Sequence of chain 48.C:
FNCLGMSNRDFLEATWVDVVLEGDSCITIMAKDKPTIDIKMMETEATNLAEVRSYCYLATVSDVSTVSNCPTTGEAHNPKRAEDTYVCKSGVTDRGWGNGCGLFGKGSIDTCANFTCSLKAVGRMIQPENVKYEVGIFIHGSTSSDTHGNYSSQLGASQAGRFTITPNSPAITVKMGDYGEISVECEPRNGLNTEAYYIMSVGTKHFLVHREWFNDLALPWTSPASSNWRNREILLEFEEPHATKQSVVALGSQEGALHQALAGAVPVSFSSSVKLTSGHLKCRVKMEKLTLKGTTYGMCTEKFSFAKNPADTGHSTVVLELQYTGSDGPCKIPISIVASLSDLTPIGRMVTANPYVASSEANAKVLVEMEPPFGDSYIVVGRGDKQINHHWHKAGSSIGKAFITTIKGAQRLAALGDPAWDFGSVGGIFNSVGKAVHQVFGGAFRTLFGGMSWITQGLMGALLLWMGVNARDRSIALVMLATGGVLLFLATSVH

Binding-site contacts:
Ligand atom C8 contacts residue SER66 of chain 48.C at 4.0 Å.
Ligand atom C5 contacts residue THR89 of chain 48.C at 4.4 Å.
Ligand atom C1 contacts residue THR89 of chain 48.C at 4.1 Å.
Ligand atom C2 contacts residue ASN118 of chain 48.C at 2.5 Å.
Ligand atom O5 contacts residue ASN118 of chain 48.C at 2.4 Å (h-bond).
Ligand atom C8 contacts residue TYR90 of chain 48.C at 3.5 Å (hydrophobic).
Ligand atom C4 contacts residue ASN118 of chain 48.C at 4.2 Å.
Ligand atom O7 contacts residue SER66 of chain 48.C at 3.0 Å (h-bond).
Ligand atom C3 contacts residue ASN118 of chain 48.C at 3.8 Å.
Ligand atom C5 contacts residue THR120 of chain 48.C at 3.8 Å.
Ligand atom C2 contacts residue SER66 of chain 48.C at 4.5 Å.
Ligand atom C1 contacts residue THR120 of chain 48.C at 4.3 Å.
Ligand atom C7 contacts residue TYR90 of chain 48.C at 4.5 Å (hydrophobic).
Ligand atom O5 contacts residue THR120 of chain 48.C at 3.2 Å (h-bond).
Ligand atom C6 contacts residue THR89 of chain 48.C at 4.4 Å.
Ligand atom O5 contacts residue THR89 of chain 48.C at 4.2 Å.
Ligand atom C7 contacts residue ASN118 of chain 48.C at 3.5 Å.
Ligand atom C8 contacts residue ASN118 of chain 48.C at 4.2 Å.
Ligand atom N2 contacts residue SER66 of chain 48.C at 4.3 Å.
Ligand atom C1 contacts residue ASN118 of chain 48.C at 1.5 Å.
Ligand atom O6 contacts residue THR89 of chain 48.C at 4.0 Å.
Ligand atom C8 contacts residue ASP67 of chain 48.C at 3.9 Å.
Ligand atom N2 contacts residue TYR90 of chain 48.C at 4.3 Å.
Ligand atom N2 contacts residue ASN118 of chain 48.C at 2.9 Å (h-bond).
Ligand atom C5 contacts residue ASN118 of chain 48.C at 3.7 Å.
Ligand atom C6 contacts residue THR120 of chain 48.C at 3.4 Å.
Ligand atom O7 contacts residue ASN118 of chain 48.C at 4.0 Å.
Ligand atom C4 contacts residue THR120 of chain 48.C at 4.4 Å.
Ligand atom C7 contacts residue SER66 of chain 48.C at 3.5 Å.

This protein binds this small molecule.
Small molecule (SMILES): CC(=O)N[C@@H]1[C@@H](O)[C@H](O)[C@@H](CO)O[C@H]1O